Binding-site contacts:
Ligand atom C5 contacts residue ASN857 of chain 9.A at 3.7 Å.
Ligand atom C8 contacts residue ASN857 of chain 9.A at 4.0 Å.
Ligand atom C1 contacts residue ASN857 of chain 9.A at 1.4 Å.
Ligand atom C7 contacts residue ASN857 of chain 9.A at 3.2 Å.
Ligand atom O7 contacts residue ASN857 of chain 9.A at 3.1 Å (h-bond).
Ligand atom O5 contacts residue ASN857 of chain 9.A at 2.4 Å (h-bond).
Ligand atom C3 contacts residue ASN857 of chain 9.A at 3.8 Å.
Ligand atom N2 contacts residue ASN857 of chain 9.A at 2.9 Å (h-bond).
Ligand atom C4 contacts residue ASN857 of chain 9.A at 4.2 Å.
Ligand atom C2 contacts residue ASN857 of chain 9.A at 2.4 Å.

Sequence of chain 9.A:
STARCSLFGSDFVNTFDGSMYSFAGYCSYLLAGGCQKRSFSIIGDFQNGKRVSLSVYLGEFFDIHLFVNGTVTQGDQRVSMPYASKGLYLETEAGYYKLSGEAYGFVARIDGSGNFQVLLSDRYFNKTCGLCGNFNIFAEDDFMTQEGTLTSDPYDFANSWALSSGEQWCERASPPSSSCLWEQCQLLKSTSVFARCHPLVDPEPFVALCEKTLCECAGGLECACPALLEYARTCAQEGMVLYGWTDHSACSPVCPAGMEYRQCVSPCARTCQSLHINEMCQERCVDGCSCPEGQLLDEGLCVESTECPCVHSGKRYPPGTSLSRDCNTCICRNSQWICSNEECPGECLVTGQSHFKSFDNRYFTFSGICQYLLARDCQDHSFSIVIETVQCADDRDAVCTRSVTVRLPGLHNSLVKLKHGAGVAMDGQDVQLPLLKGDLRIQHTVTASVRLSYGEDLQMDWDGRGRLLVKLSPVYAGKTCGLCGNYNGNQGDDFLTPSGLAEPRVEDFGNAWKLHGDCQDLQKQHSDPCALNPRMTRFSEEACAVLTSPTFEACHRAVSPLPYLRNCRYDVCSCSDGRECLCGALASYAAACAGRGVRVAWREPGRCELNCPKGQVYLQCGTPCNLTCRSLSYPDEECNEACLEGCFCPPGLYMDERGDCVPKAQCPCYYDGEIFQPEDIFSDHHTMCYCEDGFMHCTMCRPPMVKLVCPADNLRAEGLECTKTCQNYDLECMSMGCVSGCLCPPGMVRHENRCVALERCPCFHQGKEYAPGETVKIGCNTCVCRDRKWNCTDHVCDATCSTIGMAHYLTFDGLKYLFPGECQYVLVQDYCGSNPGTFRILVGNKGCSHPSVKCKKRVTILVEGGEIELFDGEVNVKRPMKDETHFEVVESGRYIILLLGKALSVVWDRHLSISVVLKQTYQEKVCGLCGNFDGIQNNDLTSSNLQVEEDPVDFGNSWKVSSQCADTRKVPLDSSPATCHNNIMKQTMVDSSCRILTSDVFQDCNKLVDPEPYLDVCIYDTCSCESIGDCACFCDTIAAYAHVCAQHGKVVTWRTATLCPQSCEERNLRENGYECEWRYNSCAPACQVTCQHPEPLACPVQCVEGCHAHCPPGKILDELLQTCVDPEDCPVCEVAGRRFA

The small molecule below binds the protein below.
Small molecule (SMILES): CC(=O)N[C@@H]1[C@@H](O)[C@H](O)[C@@H](CO)O[C@H]1O